Sequence of chain 1.K:
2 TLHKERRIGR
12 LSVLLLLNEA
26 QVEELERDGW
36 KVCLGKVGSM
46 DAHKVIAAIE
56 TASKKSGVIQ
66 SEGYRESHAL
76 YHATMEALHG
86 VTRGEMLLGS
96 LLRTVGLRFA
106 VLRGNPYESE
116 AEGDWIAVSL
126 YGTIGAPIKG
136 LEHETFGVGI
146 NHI

Binding-site contacts:
Ligand atom CE1 contacts residue ZN1 of chain 1.HA at 3.4 Å.
Ligand atom OXT contacts residue ALA131 of chain 1.L at 3.9 Å.
Ligand atom CD2 contacts residue HIS138 of chain 1.L at 3.2 Å.
Ligand atom CA contacts residue ARG98 of chain 1.L at 3.9 Å.
Ligand atom ND1 contacts residue ILE129 of chain 1.L at 3.7 Å.
Ligand atom OXT contacts residue TYR69 of chain 1.K at 2.7 Å (h-bond).
Ligand atom NE2 contacts residue ZN1 of chain 1.HA at 2.1 Å.
Ligand atom CD2 contacts residue HIS73 of chain 1.K at 3.9 Å.
Ligand atom C contacts residue TYR76 of chain 1.K at 4.0 Å (hydrophobic).
Ligand atom CG contacts residue TYR76 of chain 1.K at 4.1 Å (hydrophobic).
Ligand atom CD2 contacts residue TYR69 of chain 1.K at 3.9 Å (hydrophobic).
Ligand atom O contacts residue GLY130 of chain 1.L at 4.0 Å.
Ligand atom N contacts residue LEU97 of chain 1.L at 2.9 Å (h-bond).
Ligand atom NE2 contacts residue ARG88 of chain 1.L at 3.8 Å.
Ligand atom CE1 contacts residue HIS138 of chain 1.L at 4.0 Å.
Ligand atom N contacts residue GLY130 of chain 1.L at 3.8 Å.
Ligand atom ND1 contacts residue ARG88 of chain 1.L at 3.9 Å.
Ligand atom CE1 contacts residue ILE129 of chain 1.L at 3.9 Å (hydrophobic).
Ligand atom NE2 contacts residue HIS138 of chain 1.L at 3.0 Å (h-bond).
Ligand atom C contacts residue TYR69 of chain 1.K at 3.9 Å (hydrophobic).
Ligand atom CB contacts residue ARG98 of chain 1.L at 3.7 Å.
Ligand atom C contacts residue GLY130 of chain 1.L at 3.8 Å.
Ligand atom O contacts residue ALA131 of chain 1.L at 3.4 Å.
Ligand atom CE1 contacts residue ARG88 of chain 1.L at 3.2 Å.
Ligand atom CA contacts residue TYR76 of chain 1.K at 3.7 Å (hydrophobic).
Ligand atom CE1 contacts residue HIS77 of chain 1.K at 3.8 Å.
Ligand atom NE2 contacts residue HIS77 of chain 1.K at 3.0 Å (h-bond).
Ligand atom CG contacts residue ZN1 of chain 1.HA at 3.9 Å.
Ligand atom CA contacts residue GLY130 of chain 1.L at 4.0 Å.
Ligand atom ND1 contacts residue ARG98 of chain 1.L at 3.3 Å (salt-bridge).
Ligand atom NE2 contacts residue HIS73 of chain 1.K at 4.0 Å.
Ligand atom CD2 contacts residue HIS77 of chain 1.K at 3.4 Å.
Ligand atom CE1 contacts residue ARG98 of chain 1.L at 3.3 Å.
Ligand atom CD2 contacts residue ZN1 of chain 1.HA at 2.5 Å.
Ligand atom OXT contacts residue GLY130 of chain 1.L at 4.0 Å.
Ligand atom N contacts residue TYR76 of chain 1.K at 3.2 Å.
Ligand atom N contacts residue ARG98 of chain 1.L at 3.0 Å.
Ligand atom O contacts residue TYR76 of chain 1.K at 4.0 Å.
Ligand atom C contacts residue ALA131 of chain 1.L at 3.6 Å (hydrophobic).
Ligand atom CB contacts residue GLY130 of chain 1.L at 3.4 Å.

A small-molecule ligand and the protein it binds are described below.
Small molecule (SMILES): N[C@@H](Cc1c[nH]c[nH+]1)C(=O)O

Sequence of chain 1.L:
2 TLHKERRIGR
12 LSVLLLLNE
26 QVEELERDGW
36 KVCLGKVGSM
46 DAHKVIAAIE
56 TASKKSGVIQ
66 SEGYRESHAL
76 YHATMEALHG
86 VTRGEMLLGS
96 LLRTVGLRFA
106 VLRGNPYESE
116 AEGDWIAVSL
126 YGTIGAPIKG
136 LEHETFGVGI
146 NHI